This small molecule binds to this protein.
Small molecule (SMILES): CC(=O)N[C@H]1[C@H](O[C@H]2[C@H](O)[C@@H](NC(C)=O)CO[C@@H]2CO)O[C@H](CO)[C@@H](O[C@@H]2O[C@H](CO)[C@@H](O)[C@H](O)[C@@H]2O)[C@@H]1O

Sequence of chain 1.W:
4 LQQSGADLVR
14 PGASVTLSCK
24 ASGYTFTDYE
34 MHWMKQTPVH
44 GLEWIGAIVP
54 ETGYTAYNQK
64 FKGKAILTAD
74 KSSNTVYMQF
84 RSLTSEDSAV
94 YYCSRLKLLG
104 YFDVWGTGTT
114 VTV

Sequence of chain 1.G:
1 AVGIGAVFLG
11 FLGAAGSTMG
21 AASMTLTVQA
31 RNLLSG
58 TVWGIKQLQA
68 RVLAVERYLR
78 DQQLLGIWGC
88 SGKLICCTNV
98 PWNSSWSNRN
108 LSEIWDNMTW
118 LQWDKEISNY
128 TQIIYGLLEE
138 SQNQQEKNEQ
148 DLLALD

Binding-site contacts:
Ligand atom O5 contacts residue ASN100 of chain 1.G at 2.8 Å (h-bond).
Ligand atom C3 contacts residue ASN100 of chain 1.G at 3.9 Å.
Ligand atom C2 contacts residue ASN100 of chain 1.G at 2.6 Å.
Ligand atom C7 contacts residue ASN100 of chain 1.G at 3.8 Å.
Ligand atom O5 contacts residue SER102 of chain 1.G at 4.4 Å.
Ligand atom O4 contacts residue TYR32 of chain 1.W at 4.0 Å.
Ligand atom O7 contacts residue ASN100 of chain 1.G at 4.5 Å.
Ligand atom C5 contacts residue ASN100 of chain 1.G at 4.0 Å.
Ligand atom C1 contacts residue ASN100 of chain 1.G at 1.6 Å.
Ligand atom N2 contacts residue ASN100 of chain 1.G at 2.7 Å (h-bond).
Ligand atom O6 contacts residue LYS100 of chain 1.W at 4.4 Å.